Sequence of chain 1.C:
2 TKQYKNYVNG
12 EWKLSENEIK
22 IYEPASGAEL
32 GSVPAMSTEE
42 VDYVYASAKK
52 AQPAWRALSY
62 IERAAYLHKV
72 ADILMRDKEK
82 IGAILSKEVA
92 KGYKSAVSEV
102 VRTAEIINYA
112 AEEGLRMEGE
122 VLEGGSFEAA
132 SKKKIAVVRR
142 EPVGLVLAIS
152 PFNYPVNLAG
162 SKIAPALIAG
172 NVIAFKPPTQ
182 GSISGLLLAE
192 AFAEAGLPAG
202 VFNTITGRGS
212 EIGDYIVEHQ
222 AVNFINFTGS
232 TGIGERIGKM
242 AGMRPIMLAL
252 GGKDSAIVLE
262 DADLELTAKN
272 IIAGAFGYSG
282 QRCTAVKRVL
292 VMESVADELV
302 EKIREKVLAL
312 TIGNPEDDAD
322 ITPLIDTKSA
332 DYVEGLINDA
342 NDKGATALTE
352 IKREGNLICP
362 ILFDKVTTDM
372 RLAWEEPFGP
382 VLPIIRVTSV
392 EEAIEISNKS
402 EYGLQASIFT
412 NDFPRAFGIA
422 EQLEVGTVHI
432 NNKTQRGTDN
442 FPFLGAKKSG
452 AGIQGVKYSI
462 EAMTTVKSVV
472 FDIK

The protein below binds the small molecule below.
Small molecule (SMILES): O=C[C@H](O)COP(=O)(O)O

Binding-site contacts:
Ligand atom C3 contacts residue ARG437 of chain 1.C at 4.0 Å.
Ligand atom C1 contacts residue THR285 of chain 1.C at 3.9 Å.
Ligand atom C2 contacts residue LEU159 of chain 1.C at 4.3 Å (hydrophobic).
Ligand atom P contacts residue ARG283 of chain 1.C at 3.0 Å.
Ligand atom C1 contacts residue ARG283 of chain 1.C at 4.2 Å.
Ligand atom O3P contacts residue GLN436 of chain 1.C at 3.4 Å.
Ligand atom O2 contacts residue LEU159 of chain 1.C at 4.2 Å.
Ligand atom O3P contacts residue ARG283 of chain 1.C at 3.0 Å (salt-bridge).
Ligand atom C2 contacts residue TYR155 of chain 1.C at 3.5 Å (hydrophobic).
Ligand atom O1 contacts residue ASN154 of chain 1.C at 2.8 Å (h-bond).
Ligand atom P contacts residue TYR155 of chain 1.C at 4.0 Å.
Ligand atom O2P contacts residue TYR155 of chain 1.C at 3.4 Å (h-bond).
Ligand atom C3 contacts residue THR285 of chain 1.C at 3.4 Å.
Ligand atom O1 contacts residue ARG283 of chain 1.C at 3.8 Å.
Ligand atom O4P contacts residue GLY438 of chain 1.C at 3.7 Å.
Ligand atom C2 contacts residue ASN154 of chain 1.C at 4.3 Å.
Ligand atom O1 contacts residue CYS284 of chain 1.C at 2.6 Å (h-bond).
Ligand atom P contacts residue ARG103 of chain 1.C at 4.0 Å.
Ligand atom C2 contacts residue ARG437 of chain 1.C at 3.9 Å.
Ligand atom O1P contacts residue ARG283 of chain 1.C at 3.4 Å (salt-bridge).
Ligand atom O3P contacts residue THR285 of chain 1.C at 2.4 Å (h-bond).
Ligand atom O4P contacts residue ARG437 of chain 1.C at 3.0 Å.
Ligand atom O2P contacts residue ARG103 of chain 1.C at 3.9 Å.
Ligand atom C1 contacts residue CYS284 of chain 1.C at 1.8 Å (hydrophobic).
Ligand atom O2 contacts residue CYS284 of chain 1.C at 3.0 Å (h-bond).
Ligand atom C3 contacts residue TYR155 of chain 1.C at 3.3 Å (hydrophobic).
Ligand atom O3P contacts residue ARG437 of chain 1.C at 2.7 Å (salt-bridge).
Ligand atom C3 contacts residue CYS284 of chain 1.C at 3.8 Å (hydrophobic).
Ligand atom O2P contacts residue THR285 of chain 1.C at 4.2 Å.
Ligand atom P contacts residue THR285 of chain 1.C at 3.5 Å.
Ligand atom O2 contacts residue ARG437 of chain 1.C at 2.7 Å (salt-bridge).
Ligand atom O1P contacts residue THR285 of chain 1.C at 3.8 Å.
Ligand atom C3 contacts residue ARG283 of chain 1.C at 3.4 Å.
Ligand atom P contacts residue ARG437 of chain 1.C at 3.7 Å.
Ligand atom O1P contacts residue ARG437 of chain 1.C at 3.2 Å (salt-bridge).
Ligand atom O4P contacts residue ARG103 of chain 1.C at 2.8 Å (salt-bridge).
Ligand atom O2P contacts residue ARG283 of chain 1.C at 2.6 Å (salt-bridge).
Ligand atom C2 contacts residue CYS284 of chain 1.C at 2.9 Å (hydrophobic).
Ligand atom O1P contacts residue TYR155 of chain 1.C at 3.2 Å (h-bond).
Ligand atom C1 contacts residue ASN154 of chain 1.C at 3.9 Å.